Sequence of chain 1.J:
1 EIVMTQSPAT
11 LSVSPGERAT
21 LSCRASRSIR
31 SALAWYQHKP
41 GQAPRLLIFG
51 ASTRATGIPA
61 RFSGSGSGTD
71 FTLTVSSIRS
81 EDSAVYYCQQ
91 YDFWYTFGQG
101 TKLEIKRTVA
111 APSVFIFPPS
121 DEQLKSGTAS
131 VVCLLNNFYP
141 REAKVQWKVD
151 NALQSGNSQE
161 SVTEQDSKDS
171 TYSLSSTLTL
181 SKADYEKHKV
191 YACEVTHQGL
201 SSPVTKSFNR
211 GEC

Binding-site contacts:
Ligand atom O5 contacts residue ASP103 of chain 1.I at 2.6 Å (salt-bridge).
Ligand atom O5 contacts residue ASN57 of chain 1.I at 3.5 Å (h-bond).
Ligand atom O5 contacts residue TYR91 of chain 1.J at 2.6 Å (h-bond).
Ligand atom C5 contacts residue TYR91 of chain 1.J at 3.4 Å (hydrophobic).
Ligand atom O4 contacts residue PHE93 of chain 1.J at 3.8 Å.
Ligand atom C5 contacts residue ASP103 of chain 1.I at 3.4 Å.
Ligand atom C5 contacts residue PHE93 of chain 1.J at 3.8 Å (hydrophobic).
Ligand atom O3 contacts residue PHE93 of chain 1.J at 3.5 Å.
Ligand atom O4 contacts residue TRP94 of chain 1.J at 2.8 Å (h-bond).
Ligand atom O2 contacts residue ASN57 of chain 1.I at 3.7 Å.
Ligand atom O2 contacts residue ASP99 of chain 1.I at 3.6 Å.
Ligand atom C3 contacts residue TRP100 of chain 1.I at 3.7 Å (hydrophobic).
Ligand atom O3 contacts residue ASP99 of chain 1.I at 2.6 Å (salt-bridge).
Ligand atom O2 contacts residue ALA56 of chain 1.I at 3.2 Å (h-bond).
Ligand atom O5 contacts residue TRP100 of chain 1.I at 2.9 Å (h-bond).
Ligand atom C3 contacts residue TYR95 of chain 1.J at 3.7 Å (hydrophobic).
Ligand atom O2 contacts residue SER50 of chain 1.I at 2.7 Å (h-bond).
Ligand atom C1 contacts residue ASN57 of chain 1.I at 3.4 Å.
Ligand atom O2 contacts residue TYR95 of chain 1.J at 2.6 Å (h-bond).
Ligand atom C4 contacts residue TRP94 of chain 1.J at 3.7 Å (hydrophobic).
Ligand atom C4 contacts residue SER52 of chain 1.I at 3.7 Å.
Ligand atom O3 contacts residue GLY33 of chain 1.I at 3.5 Å.
Ligand atom C2 contacts residue TYR95 of chain 1.J at 3.6 Å (hydrophobic).
Ligand atom O5 contacts residue TYR95 of chain 1.J at 3.6 Å.
Ligand atom C5 contacts residue TRP100 of chain 1.I at 3.5 Å (hydrophobic).
Ligand atom O3 contacts residue SER52 of chain 1.I at 3.5 Å.
Ligand atom C5 contacts residue TRP100 of chain 1.I at 3.6 Å (hydrophobic).
Ligand atom C1 contacts residue TRP94 of chain 1.J at 3.7 Å (hydrophobic).
Ligand atom C5 contacts residue ARG102 of chain 1.I at 3.5 Å.
Ligand atom O2 contacts residue TRP94 of chain 1.J at 3.8 Å.
Ligand atom C5 contacts residue ASN57 of chain 1.I at 3.4 Å.
Ligand atom O4 contacts residue ASN57 of chain 1.I at 3.0 Å (h-bond).
Ligand atom C5 contacts residue TYR95 of chain 1.J at 3.4 Å (hydrophobic).
Ligand atom C4 contacts residue TYR91 of chain 1.J at 3.7 Å (hydrophobic).
Ligand atom C3 contacts residue ASP99 of chain 1.I at 3.5 Å.
Ligand atom O3 contacts residue TRP100 of chain 1.I at 3.8 Å.
Ligand atom O4 contacts residue ASN57 of chain 1.I at 3.7 Å.
Ligand atom C2 contacts residue SER50 of chain 1.I at 3.4 Å.
Ligand atom C5 contacts residue TRP94 of chain 1.J at 3.5 Å (hydrophobic).
Ligand atom C4 contacts residue PHE93 of chain 1.J at 3.8 Å (hydrophobic).

The small molecule below binds the protein below.
Small molecule (SMILES): OC[C@H]1O[C@@H](O[C@@H]2[C@@H](OC[C@H]3O[C@H](OC[C@H]4O[C@H](O)[C@@H](O)[C@@H]4O)[C@@H](O)[C@@H]3O)O[C@H](CO)[C@H]2O)[C@@H](O)[C@@H]1O

Sequence of chain 1.I:
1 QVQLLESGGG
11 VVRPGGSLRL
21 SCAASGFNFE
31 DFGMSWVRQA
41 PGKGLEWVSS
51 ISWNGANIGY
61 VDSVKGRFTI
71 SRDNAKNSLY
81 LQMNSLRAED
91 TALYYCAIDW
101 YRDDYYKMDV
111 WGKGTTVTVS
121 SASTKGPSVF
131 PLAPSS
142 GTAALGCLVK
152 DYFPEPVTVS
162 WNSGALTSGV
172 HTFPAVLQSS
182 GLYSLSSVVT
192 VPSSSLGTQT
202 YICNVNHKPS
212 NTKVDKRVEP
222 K